A small-molecule ligand and the protein it binds are described below.
Small molecule (SMILES): N[C@H](CCC(=O)O)C(=O)O

Binding-site contacts:
Ligand atom N contacts residue THR189 of chain 2.C at 2.9 Å (h-bond).
Ligand atom OE1 contacts residue TYR46 of chain 2.C at 3.4 Å (h-bond).
Ligand atom CD contacts residue TYR46 of chain 2.C at 3.5 Å (hydrophobic).
Ligand atom O contacts residue CYS188 of chain 2.C at 3.9 Å.
Ligand atom C contacts residue CYS77 of chain 2.C at 3.6 Å (hydrophobic).
Ligand atom CA contacts residue THR189 of chain 2.C at 3.6 Å.
Ligand atom CA contacts residue SER15 of chain 2.C at 3.8 Å.
Ligand atom OE1 contacts residue THR121 of chain 2.C at 3.8 Å.
Ligand atom N contacts residue CYS77 of chain 2.C at 3.3 Å (h-bond).
Ligand atom CB contacts residue THR189 of chain 2.C at 3.6 Å.
Ligand atom OE2 contacts residue TYR46 of chain 2.C at 2.8 Å (h-bond).
Ligand atom OXT contacts residue THR189 of chain 2.C at 3.0 Å (h-bond).
Ligand atom OE1 contacts residue GLY47 of chain 2.C at 2.9 Å (h-bond).
Ligand atom C contacts residue THR189 of chain 2.C at 3.8 Å.
Ligand atom OXT contacts residue CYS77 of chain 2.C at 3.8 Å.
Ligand atom CB contacts residue HIS190 of chain 2.C at 3.8 Å.
Ligand atom CA contacts residue CYS77 of chain 2.C at 3.5 Å (hydrophobic).
Ligand atom OXT contacts residue CYS188 of chain 2.C at 3.7 Å.
Ligand atom OE2 contacts residue GLY47 of chain 2.C at 3.9 Å.
Ligand atom CA contacts residue THR79 of chain 2.C at 4.0 Å.
Ligand atom N contacts residue ASP14 of chain 2.C at 3.2 Å (salt-bridge).
Ligand atom CD contacts residue SER15 of chain 2.C at 3.5 Å.
Ligand atom OE2 contacts residue CYS44 of chain 2.C at 3.8 Å.
Ligand atom O contacts residue CYS77 of chain 2.C at 4.1 Å.
Ligand atom C contacts residue ASN78 of chain 2.C at 3.7 Å.
Ligand atom CD contacts residue PRO45 of chain 2.C at 3.7 Å (hydrophobic).
Ligand atom CB contacts residue CYS188 of chain 2.C at 3.6 Å (hydrophobic).
Ligand atom O contacts residue ASN78 of chain 2.C at 3.9 Å.
Ligand atom C contacts residue THR79 of chain 2.C at 3.5 Å.
Ligand atom CG contacts residue SER15 of chain 2.C at 3.6 Å.
Ligand atom OE2 contacts residue SER15 of chain 2.C at 2.6 Å (h-bond).
Ligand atom CD contacts residue GLY47 of chain 2.C at 3.8 Å.
Ligand atom OE2 contacts residue PRO45 of chain 2.C at 3.5 Å.
Ligand atom C contacts residue CYS188 of chain 2.C at 3.8 Å (hydrophobic).
Ligand atom OE1 contacts residue PRO45 of chain 2.C at 3.3 Å.
Ligand atom N contacts residue SER15 of chain 2.C at 3.2 Å (h-bond).
Ligand atom O contacts residue THR121 of chain 2.C at 3.5 Å.
Ligand atom CG contacts residue HIS190 of chain 2.C at 3.8 Å.
Ligand atom O contacts residue THR79 of chain 2.C at 2.6 Å (h-bond).
Ligand atom OXT contacts residue ASN78 of chain 2.C at 3.0 Å (h-bond).

Sequence of chain 2.C:
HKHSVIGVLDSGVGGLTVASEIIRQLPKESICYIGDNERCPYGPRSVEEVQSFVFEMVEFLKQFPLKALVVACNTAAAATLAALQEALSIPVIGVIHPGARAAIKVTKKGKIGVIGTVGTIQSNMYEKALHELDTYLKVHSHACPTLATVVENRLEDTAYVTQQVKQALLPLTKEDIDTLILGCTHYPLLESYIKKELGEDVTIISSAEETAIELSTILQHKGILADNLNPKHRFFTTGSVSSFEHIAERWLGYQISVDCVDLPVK